Sequence of chain 1.E:
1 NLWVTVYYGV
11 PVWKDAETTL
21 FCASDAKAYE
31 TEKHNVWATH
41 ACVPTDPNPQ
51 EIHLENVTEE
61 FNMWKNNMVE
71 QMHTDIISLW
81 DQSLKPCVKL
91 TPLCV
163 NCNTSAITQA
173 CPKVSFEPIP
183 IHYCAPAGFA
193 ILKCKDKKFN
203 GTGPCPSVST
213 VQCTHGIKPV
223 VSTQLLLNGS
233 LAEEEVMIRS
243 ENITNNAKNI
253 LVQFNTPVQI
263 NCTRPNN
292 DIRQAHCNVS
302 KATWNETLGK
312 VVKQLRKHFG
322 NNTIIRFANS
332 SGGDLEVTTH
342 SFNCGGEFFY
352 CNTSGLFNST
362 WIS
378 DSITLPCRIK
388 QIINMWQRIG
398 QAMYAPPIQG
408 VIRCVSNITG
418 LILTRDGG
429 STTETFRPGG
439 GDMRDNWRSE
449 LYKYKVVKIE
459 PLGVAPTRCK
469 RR

Binding-site contacts:
Ligand atom C7 contacts residue ASN330 of chain 1.E at 4.0 Å.
Ligand atom O6 contacts residue THR339 of chain 1.E at 4.0 Å.
Ligand atom C3 contacts residue NAG2 of chain 1.V at 3.5 Å.
Ligand atom C4 contacts residue ASN330 of chain 1.E at 4.2 Å.
Ligand atom O4 contacts residue NAG2 of chain 1.V at 3.7 Å.
Ligand atom C5 contacts residue ASN330 of chain 1.E at 3.7 Å.
Ligand atom C3 contacts residue NAG1 of chain 1.V at 3.6 Å.
Ligand atom C2 contacts residue ASN330 of chain 1.E at 2.4 Å.
Ligand atom O5 contacts residue ASN330 of chain 1.E at 2.4 Å (h-bond).
Ligand atom O3 contacts residue NAG2 of chain 1.V at 2.5 Å (h-bond).
Ligand atom O4 contacts residue NAG1 of chain 1.V at 2.5 Å (h-bond).
Ligand atom C6 contacts residue THR339 of chain 1.E at 4.0 Å.
Ligand atom O6 contacts residue ASN353 of chain 1.E at 3.8 Å.
Ligand atom O7 contacts residue NAG2 of chain 1.V at 4.2 Å.
Ligand atom O6 contacts residue NAG1 of chain 1.V at 2.2 Å (h-bond).
Ligand atom C6 contacts residue NAG1 of chain 1.V at 3.1 Å.
Ligand atom O5 contacts residue SER331 of chain 1.E at 4.3 Å.
Ligand atom C5 contacts residue NAG1 of chain 1.V at 3.4 Å.
Ligand atom C3 contacts residue ASN330 of chain 1.E at 3.8 Å.
Ligand atom N2 contacts residue ASN330 of chain 1.E at 2.9 Å (h-bond).
Ligand atom O3 contacts residue NAG1 of chain 1.V at 3.5 Å (h-bond).
Ligand atom C1 contacts residue ASN330 of chain 1.E at 1.4 Å.
Ligand atom C4 contacts residue NAG1 of chain 1.V at 3.5 Å.
Ligand atom C4 contacts residue NAG2 of chain 1.V at 4.2 Å.

The protein below binds the small molecule below.
Small molecule (SMILES): CC(=O)N[C@@H]1[C@@H](O)[C@H](O)[C@@H](CO)O[C@H]1O